Sequence of chain 1.A:
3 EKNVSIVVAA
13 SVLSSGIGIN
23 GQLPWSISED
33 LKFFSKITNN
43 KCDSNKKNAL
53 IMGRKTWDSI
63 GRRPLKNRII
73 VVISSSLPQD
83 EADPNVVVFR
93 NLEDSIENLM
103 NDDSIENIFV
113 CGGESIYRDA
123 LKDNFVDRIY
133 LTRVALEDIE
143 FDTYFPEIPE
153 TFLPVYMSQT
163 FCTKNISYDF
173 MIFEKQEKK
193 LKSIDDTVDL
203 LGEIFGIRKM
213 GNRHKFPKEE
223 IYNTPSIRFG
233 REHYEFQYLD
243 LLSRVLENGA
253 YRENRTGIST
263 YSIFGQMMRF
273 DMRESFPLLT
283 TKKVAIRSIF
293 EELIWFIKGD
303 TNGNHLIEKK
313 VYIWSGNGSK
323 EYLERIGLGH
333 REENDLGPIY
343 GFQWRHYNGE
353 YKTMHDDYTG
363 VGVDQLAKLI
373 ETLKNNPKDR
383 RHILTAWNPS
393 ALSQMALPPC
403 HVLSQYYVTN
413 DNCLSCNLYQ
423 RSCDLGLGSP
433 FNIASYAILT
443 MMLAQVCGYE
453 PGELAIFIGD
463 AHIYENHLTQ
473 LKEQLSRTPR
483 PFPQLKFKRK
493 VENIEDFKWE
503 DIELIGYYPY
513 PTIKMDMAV

Binding-site contacts:
Ligand atom C16 contacts residue PHE36 of chain 1.A at 3.5 Å (hydrophobic).
Ligand atom O1 contacts residue SER37 of chain 1.A at 3.5 Å.
Ligand atom N3 contacts residue NDP1 of chain 1.F at 3.7 Å.
Ligand atom N3 contacts residue VAL9 of chain 1.A at 3.4 Å.
Ligand atom N3 contacts residue VAL10 of chain 1.A at 3.4 Å (h-bond).
Ligand atom NA4 contacts residue VAL9 of chain 1.A at 2.7 Å (h-bond).
Ligand atom C15 contacts residue PHE36 of chain 1.A at 3.6 Å (hydrophobic).
Ligand atom C14 contacts residue ILE62 of chain 1.A at 3.6 Å (hydrophobic).
Ligand atom C2 contacts residue ALA11 of chain 1.A at 3.6 Å (hydrophobic).
Ligand atom N5 contacts residue NDP1 of chain 1.F at 3.4 Å.
Ligand atom O2 contacts residue ARG70 of chain 1.A at 3.2 Å (salt-bridge).
Ligand atom O2 contacts residue SER37 of chain 1.A at 3.3 Å (h-bond).
Ligand atom N8 contacts residue ASP32 of chain 1.A at 3.5 Å (salt-bridge).
Ligand atom NA4 contacts residue CYS113 of chain 1.A at 3.3 Å.
Ligand atom NA2 contacts residue VAL10 of chain 1.A at 3.5 Å (h-bond).
Ligand atom C8A contacts residue ASP32 of chain 1.A at 3.6 Å.
Ligand atom C4 contacts residue NDP1 of chain 1.F at 3.3 Å.
Ligand atom NA4 contacts residue NDP1 of chain 1.F at 3.7 Å.
Ligand atom C4A contacts residue NDP1 of chain 1.F at 3.2 Å.
Ligand atom NA4 contacts residue PHE36 of chain 1.A at 3.4 Å.
Ligand atom N8 contacts residue LEU33 of chain 1.A at 3.6 Å.
Ligand atom N1 contacts residue ASP32 of chain 1.A at 2.8 Å (salt-bridge).
Ligand atom C2 contacts residue VAL10 of chain 1.A at 3.7 Å (hydrophobic).
Ligand atom C4 contacts residue VAL9 of chain 1.A at 3.5 Å (hydrophobic).
Ligand atom NA2 contacts residue THR134 of chain 1.A at 3.1 Å (h-bond).
Ligand atom CM contacts residue THR58 of chain 1.A at 3.5 Å.
Ligand atom C7 contacts residue LEU25 of chain 1.A at 3.5 Å (hydrophobic).
Ligand atom N1 contacts residue ALA11 of chain 1.A at 3.5 Å.
Ligand atom NA2 contacts residue ALA11 of chain 1.A at 3.6 Å.
Ligand atom NA4 contacts residue TYR119 of chain 1.A at 3.6 Å.
Ligand atom NA2 contacts residue ASP32 of chain 1.A at 2.8 Å (salt-bridge).
Ligand atom N3 contacts residue PHE36 of chain 1.A at 3.7 Å.
Ligand atom CT contacts residue ARG70 of chain 1.A at 3.4 Å.
Ligand atom C13 contacts residue ILE62 of chain 1.A at 3.8 Å (hydrophobic).
Ligand atom O1 contacts residue ARG70 of chain 1.A at 2.9 Å (salt-bridge).
Ligand atom C2 contacts residue ASP32 of chain 1.A at 3.6 Å.
Ligand atom C4 contacts residue PHE36 of chain 1.A at 3.4 Å (hydrophobic).
Ligand atom CT contacts residue SER37 of chain 1.A at 3.6 Å.
Ligand atom N10 contacts residue ILE62 of chain 1.A at 3.7 Å.
Ligand atom C8A contacts residue NDP1 of chain 1.F at 3.6 Å.

A protein and the small-molecule ligand that binds it are described below.
Small molecule (SMILES): CN(Cc1cnc2nc(N)nc(N)c2n1)c1ccc(C(=O)N[C@@H](CCC(=O)O)C(=O)O)cc1